Sequence of chain 1.B:
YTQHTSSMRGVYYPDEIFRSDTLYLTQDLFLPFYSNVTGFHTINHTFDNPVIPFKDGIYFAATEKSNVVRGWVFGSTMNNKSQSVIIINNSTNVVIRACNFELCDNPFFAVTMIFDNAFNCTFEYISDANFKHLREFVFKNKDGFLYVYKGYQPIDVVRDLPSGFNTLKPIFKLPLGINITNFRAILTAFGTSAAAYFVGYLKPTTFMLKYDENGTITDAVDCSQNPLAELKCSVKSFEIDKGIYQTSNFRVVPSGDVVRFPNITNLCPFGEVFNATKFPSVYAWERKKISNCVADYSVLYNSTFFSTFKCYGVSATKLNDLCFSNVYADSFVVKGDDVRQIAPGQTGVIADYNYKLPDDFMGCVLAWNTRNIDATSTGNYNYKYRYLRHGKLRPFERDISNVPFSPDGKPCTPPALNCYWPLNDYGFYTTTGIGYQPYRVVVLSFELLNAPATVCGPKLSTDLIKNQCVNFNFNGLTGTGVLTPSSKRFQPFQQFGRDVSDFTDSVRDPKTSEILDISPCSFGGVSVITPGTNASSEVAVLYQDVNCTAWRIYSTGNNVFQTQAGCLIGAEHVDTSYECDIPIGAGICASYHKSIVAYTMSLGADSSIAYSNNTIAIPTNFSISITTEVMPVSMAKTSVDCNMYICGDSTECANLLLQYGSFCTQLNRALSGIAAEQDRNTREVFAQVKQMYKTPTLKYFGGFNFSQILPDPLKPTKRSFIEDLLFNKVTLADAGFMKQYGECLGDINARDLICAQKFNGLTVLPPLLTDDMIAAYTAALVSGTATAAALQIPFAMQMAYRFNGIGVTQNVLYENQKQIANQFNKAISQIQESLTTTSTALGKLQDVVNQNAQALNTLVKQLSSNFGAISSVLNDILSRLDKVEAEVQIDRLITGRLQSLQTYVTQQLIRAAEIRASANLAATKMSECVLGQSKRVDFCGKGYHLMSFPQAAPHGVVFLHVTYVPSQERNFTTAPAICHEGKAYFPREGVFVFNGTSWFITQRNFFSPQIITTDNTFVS

A protein and the small-molecule ligand that binds it are described below.
Small molecule (SMILES): CC(=O)N[C@@H]1[C@@H](O)[C@H](O)[C@@H](CO)O[C@H]1O

Binding-site contacts:
Ligand atom O3 contacts residue LYS553 of chain 1.B at 3.7 Å.
Ligand atom C2 contacts residue LYS553 of chain 1.B at 3.9 Å.
Ligand atom C7 contacts residue ASN305 of chain 1.B at 4.0 Å.
Ligand atom C1 contacts residue ASN305 of chain 1.B at 1.4 Å.
Ligand atom C4 contacts residue ASN305 of chain 1.B at 4.2 Å.
Ligand atom C8 contacts residue LYS553 of chain 1.B at 3.9 Å.
Ligand atom N2 contacts residue ASN305 of chain 1.B at 2.9 Å (h-bond).
Ligand atom O7 contacts residue LYS553 of chain 1.B at 4.4 Å.
Ligand atom C3 contacts residue LYS553 of chain 1.B at 3.4 Å.
Ligand atom N2 contacts residue LYS553 of chain 1.B at 3.3 Å (salt-bridge).
Ligand atom C3 contacts residue ASN305 of chain 1.B at 3.8 Å.
Ligand atom C5 contacts residue ASN305 of chain 1.B at 3.7 Å.
Ligand atom C7 contacts residue LYS553 of chain 1.B at 3.7 Å.
Ligand atom O5 contacts residue ASN305 of chain 1.B at 2.4 Å (h-bond).
Ligand atom C8 contacts residue PRO552 of chain 1.B at 4.4 Å (hydrophobic).
Ligand atom C2 contacts residue ASN305 of chain 1.B at 2.4 Å.